Sequence of chain 1.B:
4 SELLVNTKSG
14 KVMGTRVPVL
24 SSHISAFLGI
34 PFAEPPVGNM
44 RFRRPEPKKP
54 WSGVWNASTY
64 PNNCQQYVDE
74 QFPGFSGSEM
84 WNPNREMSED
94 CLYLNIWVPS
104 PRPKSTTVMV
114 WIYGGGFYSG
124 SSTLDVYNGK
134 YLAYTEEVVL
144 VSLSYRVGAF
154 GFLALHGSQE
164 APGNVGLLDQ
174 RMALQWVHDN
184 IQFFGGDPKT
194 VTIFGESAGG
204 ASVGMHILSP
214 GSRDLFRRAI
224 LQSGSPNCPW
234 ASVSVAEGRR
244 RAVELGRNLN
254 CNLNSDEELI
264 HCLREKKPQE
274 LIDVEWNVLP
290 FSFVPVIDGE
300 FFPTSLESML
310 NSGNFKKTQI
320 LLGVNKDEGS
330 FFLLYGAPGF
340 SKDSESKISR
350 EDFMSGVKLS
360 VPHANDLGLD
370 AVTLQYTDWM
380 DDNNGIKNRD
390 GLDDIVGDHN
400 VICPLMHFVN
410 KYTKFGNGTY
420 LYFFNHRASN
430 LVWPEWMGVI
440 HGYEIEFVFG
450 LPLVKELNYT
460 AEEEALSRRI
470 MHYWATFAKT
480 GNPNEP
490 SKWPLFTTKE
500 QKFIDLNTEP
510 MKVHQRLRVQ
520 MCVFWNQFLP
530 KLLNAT

Binding-site contacts:
Ligand atom C5 contacts residue SER61 of chain 1.B at 4.1 Å.
Ligand atom N2 contacts residue ASN59 of chain 1.B at 2.8 Å (h-bond).
Ligand atom C3 contacts residue ASN59 of chain 1.B at 3.8 Å.
Ligand atom C7 contacts residue ASN59 of chain 1.B at 3.5 Å.
Ligand atom C1 contacts residue ASN59 of chain 1.B at 1.5 Å.
Ligand atom C1 contacts residue SER61 of chain 1.B at 3.6 Å.
Ligand atom O5 contacts residue ASN59 of chain 1.B at 2.4 Å (h-bond).
Ligand atom C2 contacts residue SER61 of chain 1.B at 4.4 Å.
Ligand atom O5 contacts residue SER61 of chain 1.B at 4.2 Å.
Ligand atom C3 contacts residue SER61 of chain 1.B at 4.3 Å.
Ligand atom C4 contacts residue ASN59 of chain 1.B at 4.3 Å.
Ligand atom C2 contacts residue ASN59 of chain 1.B at 2.5 Å.
Ligand atom C5 contacts residue ASN59 of chain 1.B at 3.7 Å.
Ligand atom O7 contacts residue ASN59 of chain 1.B at 3.3 Å (h-bond).

This small molecule binds to this protein.
Small molecule (SMILES): CC(=O)N[C@@H]1[C@@H](O)[C@H](O)[C@@H](CO)O[C@H]1O